Sequence of chain 1.C:
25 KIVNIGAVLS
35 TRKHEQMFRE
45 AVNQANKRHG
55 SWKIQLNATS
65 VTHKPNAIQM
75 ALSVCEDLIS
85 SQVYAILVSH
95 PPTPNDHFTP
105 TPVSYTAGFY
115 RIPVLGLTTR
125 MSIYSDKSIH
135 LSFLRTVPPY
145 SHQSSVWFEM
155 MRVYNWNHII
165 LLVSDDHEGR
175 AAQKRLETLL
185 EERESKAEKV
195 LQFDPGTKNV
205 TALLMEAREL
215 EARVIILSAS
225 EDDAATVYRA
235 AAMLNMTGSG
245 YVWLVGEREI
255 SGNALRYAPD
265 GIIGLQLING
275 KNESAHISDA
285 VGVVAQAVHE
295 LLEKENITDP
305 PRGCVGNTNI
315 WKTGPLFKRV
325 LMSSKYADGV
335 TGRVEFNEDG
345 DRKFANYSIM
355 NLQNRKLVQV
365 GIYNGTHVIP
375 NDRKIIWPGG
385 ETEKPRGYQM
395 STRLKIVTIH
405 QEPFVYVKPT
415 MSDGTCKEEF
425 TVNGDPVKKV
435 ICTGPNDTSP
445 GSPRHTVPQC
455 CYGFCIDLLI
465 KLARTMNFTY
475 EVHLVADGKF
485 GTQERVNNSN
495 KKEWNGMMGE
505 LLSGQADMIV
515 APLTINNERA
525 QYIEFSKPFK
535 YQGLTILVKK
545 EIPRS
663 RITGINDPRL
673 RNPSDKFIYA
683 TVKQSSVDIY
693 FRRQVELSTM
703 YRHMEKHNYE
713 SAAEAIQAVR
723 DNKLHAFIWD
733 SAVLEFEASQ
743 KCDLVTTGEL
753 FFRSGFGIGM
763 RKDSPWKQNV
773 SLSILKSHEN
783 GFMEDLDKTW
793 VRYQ

This small molecule binds to this protein.
Small molecule (SMILES): CC(=O)N[C@H]1[C@H](O[C@H]2[C@H](O)[C@@H](NC(C)=O)CO[C@@H]2CO)O[C@H](CO)[C@@H](O)[C@@H]1O

Binding-site contacts:
Ligand atom N2 contacts residue ASN203 of chain 1.C at 2.9 Å (h-bond).
Ligand atom C5 contacts residue ASN203 of chain 1.C at 3.7 Å.
Ligand atom C1 contacts residue ASN203 of chain 1.C at 1.4 Å.
Ligand atom C5 contacts residue THR205 of chain 1.C at 4.2 Å.
Ligand atom O5 contacts residue THR205 of chain 1.C at 3.8 Å.
Ligand atom C4 contacts residue ASN203 of chain 1.C at 4.2 Å.
Ligand atom C1 contacts residue THR205 of chain 1.C at 3.7 Å.
Ligand atom O7 contacts residue ASN203 of chain 1.C at 4.3 Å.
Ligand atom O5 contacts residue ASN203 of chain 1.C at 2.4 Å (h-bond).
Ligand atom C2 contacts residue ASN203 of chain 1.C at 2.4 Å.
Ligand atom C8 contacts residue MET209 of chain 1.C at 4.3 Å (hydrophobic).
Ligand atom C7 contacts residue ASN203 of chain 1.C at 3.4 Å.
Ligand atom O6 contacts residue MET209 of chain 1.C at 4.4 Å.
Ligand atom C8 contacts residue ASN203 of chain 1.C at 3.5 Å.
Ligand atom C3 contacts residue ASN203 of chain 1.C at 3.8 Å.